The protein below binds the small molecule below.
Small molecule (SMILES): CC(=O)N[C@@H]1[C@@H](O)[C@H](O)[C@@H](CO)O[C@H]1O

Sequence of chain 1.C:
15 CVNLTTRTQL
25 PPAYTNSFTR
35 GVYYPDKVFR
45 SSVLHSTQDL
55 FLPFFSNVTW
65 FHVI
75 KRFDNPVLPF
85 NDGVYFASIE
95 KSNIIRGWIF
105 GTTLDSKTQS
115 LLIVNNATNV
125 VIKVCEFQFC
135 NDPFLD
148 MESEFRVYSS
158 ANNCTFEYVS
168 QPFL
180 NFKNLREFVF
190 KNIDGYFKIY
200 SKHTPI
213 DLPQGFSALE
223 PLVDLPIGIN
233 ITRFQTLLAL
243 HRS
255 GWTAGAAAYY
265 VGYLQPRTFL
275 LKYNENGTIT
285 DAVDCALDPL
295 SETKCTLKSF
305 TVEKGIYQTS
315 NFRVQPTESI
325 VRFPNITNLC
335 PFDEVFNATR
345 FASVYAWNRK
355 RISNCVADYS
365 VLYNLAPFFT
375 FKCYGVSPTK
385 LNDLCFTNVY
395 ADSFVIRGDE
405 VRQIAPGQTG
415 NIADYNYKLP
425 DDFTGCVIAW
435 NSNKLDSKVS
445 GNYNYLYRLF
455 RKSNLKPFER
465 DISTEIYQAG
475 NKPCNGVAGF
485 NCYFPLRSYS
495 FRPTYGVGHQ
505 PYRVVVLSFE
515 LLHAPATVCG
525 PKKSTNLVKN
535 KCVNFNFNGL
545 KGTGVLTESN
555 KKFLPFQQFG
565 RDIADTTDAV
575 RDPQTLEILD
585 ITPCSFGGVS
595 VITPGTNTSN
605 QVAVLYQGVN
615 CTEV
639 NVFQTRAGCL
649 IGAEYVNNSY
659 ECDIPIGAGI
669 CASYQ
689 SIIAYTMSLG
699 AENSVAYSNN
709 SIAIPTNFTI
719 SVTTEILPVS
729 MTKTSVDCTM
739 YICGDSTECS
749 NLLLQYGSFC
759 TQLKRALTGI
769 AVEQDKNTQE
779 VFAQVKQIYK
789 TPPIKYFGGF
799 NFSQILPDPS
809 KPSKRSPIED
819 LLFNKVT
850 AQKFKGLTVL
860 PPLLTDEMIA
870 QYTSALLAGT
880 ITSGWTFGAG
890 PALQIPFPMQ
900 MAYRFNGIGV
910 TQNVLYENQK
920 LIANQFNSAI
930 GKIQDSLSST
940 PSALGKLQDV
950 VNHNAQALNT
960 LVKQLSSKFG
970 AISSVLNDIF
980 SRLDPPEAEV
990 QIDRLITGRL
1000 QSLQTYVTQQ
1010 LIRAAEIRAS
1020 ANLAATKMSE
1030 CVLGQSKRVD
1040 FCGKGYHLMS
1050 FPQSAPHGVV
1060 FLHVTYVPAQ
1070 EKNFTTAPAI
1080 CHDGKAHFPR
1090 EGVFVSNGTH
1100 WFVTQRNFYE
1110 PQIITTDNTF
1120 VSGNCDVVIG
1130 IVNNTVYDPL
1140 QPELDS

Binding-site contacts:
Ligand atom C7 contacts residue ASN61 of chain 1.C at 3.4 Å.
Ligand atom O6 contacts residue ASN61 of chain 1.C at 3.8 Å.
Ligand atom C6 contacts residue ASN61 of chain 1.C at 4.5 Å.
Ligand atom N2 contacts residue ASN61 of chain 1.C at 2.8 Å (h-bond).
Ligand atom O6 contacts residue ASN30 of chain 1.C at 4.1 Å.
Ligand atom O5 contacts residue ASN61 of chain 1.C at 2.4 Å (h-bond).
Ligand atom C3 contacts residue ASN61 of chain 1.C at 3.8 Å.
Ligand atom C5 contacts residue ASN61 of chain 1.C at 3.7 Å.
Ligand atom O7 contacts residue ASN61 of chain 1.C at 3.6 Å.
Ligand atom C8 contacts residue ASN61 of chain 1.C at 4.5 Å.
Ligand atom C4 contacts residue ASN61 of chain 1.C at 4.2 Å.
Ligand atom C2 contacts residue ASN61 of chain 1.C at 2.4 Å.
Ligand atom C1 contacts residue ASN61 of chain 1.C at 1.4 Å.
Ligand atom O7 contacts residue TYR28 of chain 1.C at 4.2 Å.